Sequence of chain 1.F:
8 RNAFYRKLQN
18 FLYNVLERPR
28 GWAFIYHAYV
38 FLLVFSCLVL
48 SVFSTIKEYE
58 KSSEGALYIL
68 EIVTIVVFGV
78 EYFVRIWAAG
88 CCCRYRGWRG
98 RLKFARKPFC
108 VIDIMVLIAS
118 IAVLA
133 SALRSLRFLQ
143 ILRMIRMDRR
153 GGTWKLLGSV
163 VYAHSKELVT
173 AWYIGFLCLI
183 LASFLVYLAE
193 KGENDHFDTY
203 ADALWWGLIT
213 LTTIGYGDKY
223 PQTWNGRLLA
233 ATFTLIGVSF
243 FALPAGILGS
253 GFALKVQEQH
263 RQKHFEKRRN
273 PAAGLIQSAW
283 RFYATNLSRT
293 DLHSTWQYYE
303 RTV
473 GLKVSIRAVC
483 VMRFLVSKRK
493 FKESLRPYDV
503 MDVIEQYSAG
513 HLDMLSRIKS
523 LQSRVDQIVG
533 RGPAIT

This small molecule binds to this protein.
Small molecule (SMILES): CCCCCCCC(=O)OC[C@H](COP(=O)(O)O[C@@H]1[C@H](O)[C@H](O)[C@@H](OP(=O)(O)O)[C@H](OP(=O)(O)O)[C@H]1O)OC(=O)CCCCCCC

Binding-site contacts:
Ligand atom C8B contacts residue TRP174 of chain 1.F at 3.8 Å (hydrophobic).
Ligand atom P5 contacts residue LYS265 of chain 1.D at 3.2 Å.
Ligand atom C4A contacts residue VAL171 of chain 1.F at 4.0 Å (hydrophobic).
Ligand atom C4A contacts residue THR155 of chain 1.D at 3.7 Å.
Ligand atom O2C contacts residue PHE31 of chain 1.D at 3.6 Å.
Ligand atom P1 contacts residue LYS168 of chain 1.F at 3.9 Å.
Ligand atom O5 contacts residue LYS265 of chain 1.D at 3.2 Å (salt-bridge).
Ligand atom P5 contacts residue ARG25 of chain 1.D at 4.2 Å.
Ligand atom O11 contacts residue LYS168 of chain 1.F at 3.1 Å.
Ligand atom O53 contacts residue ARG25 of chain 1.D at 2.9 Å (salt-bridge).
Ligand atom O43 contacts residue ARG25 of chain 1.D at 3.5 Å.
Ligand atom C3B contacts residue PHE31 of chain 1.D at 3.5 Å (hydrophobic).
Ligand atom C1B contacts residue VAL171 of chain 1.F at 4.2 Å (hydrophobic).
Ligand atom C4 contacts residue ARG25 of chain 1.D at 3.6 Å.
Ligand atom C8A contacts residue PHE38 of chain 1.D at 3.8 Å (hydrophobic).
Ligand atom O12 contacts residue LYS168 of chain 1.F at 3.4 Å.
Ligand atom C3C contacts residue SER167 of chain 1.F at 3.3 Å.
Ligand atom C3 contacts residue ARG25 of chain 1.D at 4.2 Å.
Ligand atom C8A contacts residue MET149 of chain 1.D at 3.9 Å (hydrophobic).
Ligand atom C3A contacts residue THR155 of chain 1.D at 4.2 Å.
Ligand atom C3C contacts residue VAL171 of chain 1.F at 4.0 Å (hydrophobic).
Ligand atom O3C contacts residue SER167 of chain 1.F at 3.8 Å.
Ligand atom C5 contacts residue ARG25 of chain 1.D at 4.1 Å.
Ligand atom O3C contacts residue PHE31 of chain 1.D at 3.4 Å.
Ligand atom C4A contacts residue ASP150 of chain 1.D at 3.4 Å.
Ligand atom O52 contacts residue LYS265 of chain 1.D at 2.7 Å (salt-bridge).
Ligand atom C8A contacts residue TYR175 of chain 1.F at 4.0 Å (hydrophobic).
Ligand atom C3A contacts residue ASP150 of chain 1.D at 3.6 Å.
Ligand atom C2B contacts residue VAL171 of chain 1.F at 4.2 Å (hydrophobic).
Ligand atom O1A contacts residue ARG152 of chain 1.D at 4.0 Å.
Ligand atom C2B contacts residue PHE31 of chain 1.D at 3.5 Å (hydrophobic).
Ligand atom O2 contacts residue ARG152 of chain 1.D at 2.7 Å (salt-bridge).
Ligand atom C6A contacts residue TYR175 of chain 1.F at 3.9 Å (hydrophobic).
Ligand atom O1B contacts residue VAL171 of chain 1.F at 4.2 Å.
Ligand atom O1B contacts residue PHE31 of chain 1.D at 3.3 Å.
Ligand atom O51 contacts residue LYS265 of chain 1.D at 3.4 Å (salt-bridge).
Ligand atom C1B contacts residue PHE31 of chain 1.D at 3.2 Å (hydrophobic).
Ligand atom C5A contacts residue VAL171 of chain 1.F at 4.2 Å (hydrophobic).
Ligand atom C2 contacts residue ARG152 of chain 1.D at 3.8 Å.
Ligand atom C2A contacts residue VAL171 of chain 1.F at 3.5 Å (hydrophobic).

Sequence of chain 1.D:
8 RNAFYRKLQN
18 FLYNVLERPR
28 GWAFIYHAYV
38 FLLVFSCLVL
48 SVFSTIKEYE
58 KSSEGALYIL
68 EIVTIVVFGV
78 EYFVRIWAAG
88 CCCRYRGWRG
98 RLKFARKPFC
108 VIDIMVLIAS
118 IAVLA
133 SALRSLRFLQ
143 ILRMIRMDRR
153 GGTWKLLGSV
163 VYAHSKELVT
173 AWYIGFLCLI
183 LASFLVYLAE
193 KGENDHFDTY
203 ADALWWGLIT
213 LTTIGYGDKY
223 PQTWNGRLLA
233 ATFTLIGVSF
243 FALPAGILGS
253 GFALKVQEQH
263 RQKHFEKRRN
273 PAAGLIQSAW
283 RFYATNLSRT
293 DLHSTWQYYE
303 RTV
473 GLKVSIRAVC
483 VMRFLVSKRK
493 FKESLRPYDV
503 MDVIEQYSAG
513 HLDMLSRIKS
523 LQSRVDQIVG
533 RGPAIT